The protein below binds the small molecule below.
Small molecule (SMILES): CC(=O)N[C@@H]1[C@@H](O)[C@H](O)[C@@H](CO)O[C@H]1O

Binding-site contacts:
Ligand atom C5 contacts residue ASN72 of chain 1.I at 3.6 Å.
Ligand atom C1 contacts residue THR74 of chain 1.I at 3.8 Å.
Ligand atom O5 contacts residue VAL75 of chain 1.I at 4.2 Å.
Ligand atom C2 contacts residue THR74 of chain 1.I at 4.2 Å.
Ligand atom C7 contacts residue ASN72 of chain 1.I at 4.1 Å.
Ligand atom N2 contacts residue ASN72 of chain 1.I at 3.0 Å (h-bond).
Ligand atom C4 contacts residue ASN72 of chain 1.I at 4.3 Å.
Ligand atom C1 contacts residue VAL75 of chain 1.I at 4.1 Å (hydrophobic).
Ligand atom O5 contacts residue LYS8 of chain 1.I at 3.3 Å.
Ligand atom O6 contacts residue LYS8 of chain 1.I at 3.4 Å.
Ligand atom C6 contacts residue LYS8 of chain 1.I at 4.0 Å.
Ligand atom O7 contacts residue ASN72 of chain 1.I at 4.4 Å.
Ligand atom C1 contacts residue ASN72 of chain 1.I at 1.4 Å.
Ligand atom C3 contacts residue ASN72 of chain 1.I at 3.9 Å.
Ligand atom C1 contacts residue LYS8 of chain 1.I at 4.2 Å.
Ligand atom N2 contacts residue THR74 of chain 1.I at 3.6 Å.
Ligand atom C3 contacts residue THR74 of chain 1.I at 4.5 Å.
Ligand atom C5 contacts residue LYS8 of chain 1.I at 4.3 Å.
Ligand atom O5 contacts residue ASN72 of chain 1.I at 2.4 Å (h-bond).
Ligand atom C2 contacts residue ASN72 of chain 1.I at 2.5 Å.

Sequence of chain 1.I:
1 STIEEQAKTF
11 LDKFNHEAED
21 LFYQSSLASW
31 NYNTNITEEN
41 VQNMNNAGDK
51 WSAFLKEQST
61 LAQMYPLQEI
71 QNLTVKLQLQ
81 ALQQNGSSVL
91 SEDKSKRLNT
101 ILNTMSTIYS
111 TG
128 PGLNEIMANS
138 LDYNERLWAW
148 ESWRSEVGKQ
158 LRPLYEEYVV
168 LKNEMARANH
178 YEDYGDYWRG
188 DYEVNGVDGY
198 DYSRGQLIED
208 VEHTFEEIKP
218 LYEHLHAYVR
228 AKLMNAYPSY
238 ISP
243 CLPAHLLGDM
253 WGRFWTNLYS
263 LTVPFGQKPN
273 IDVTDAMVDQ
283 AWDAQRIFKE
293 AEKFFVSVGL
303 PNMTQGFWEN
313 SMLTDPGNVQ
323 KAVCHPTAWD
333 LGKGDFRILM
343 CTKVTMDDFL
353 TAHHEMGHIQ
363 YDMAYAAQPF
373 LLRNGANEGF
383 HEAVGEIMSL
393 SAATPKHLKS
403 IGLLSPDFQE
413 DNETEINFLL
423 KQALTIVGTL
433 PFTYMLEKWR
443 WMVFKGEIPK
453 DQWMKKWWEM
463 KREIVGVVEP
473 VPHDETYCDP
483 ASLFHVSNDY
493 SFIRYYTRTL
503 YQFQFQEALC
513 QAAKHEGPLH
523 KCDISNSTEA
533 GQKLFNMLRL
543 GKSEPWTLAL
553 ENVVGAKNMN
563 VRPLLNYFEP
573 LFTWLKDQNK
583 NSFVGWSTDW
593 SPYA